A protein and the small-molecule ligand that binds it are described below.
Small molecule (SMILES): CC(=O)N[C@H]1[C@H](O[C@H]2[C@H](O)[C@@H](NC(C)=O)CO[C@@H]2CO)O[C@H](CO)[C@@H](O)[C@@H]1O

Sequence of chain 1.B:
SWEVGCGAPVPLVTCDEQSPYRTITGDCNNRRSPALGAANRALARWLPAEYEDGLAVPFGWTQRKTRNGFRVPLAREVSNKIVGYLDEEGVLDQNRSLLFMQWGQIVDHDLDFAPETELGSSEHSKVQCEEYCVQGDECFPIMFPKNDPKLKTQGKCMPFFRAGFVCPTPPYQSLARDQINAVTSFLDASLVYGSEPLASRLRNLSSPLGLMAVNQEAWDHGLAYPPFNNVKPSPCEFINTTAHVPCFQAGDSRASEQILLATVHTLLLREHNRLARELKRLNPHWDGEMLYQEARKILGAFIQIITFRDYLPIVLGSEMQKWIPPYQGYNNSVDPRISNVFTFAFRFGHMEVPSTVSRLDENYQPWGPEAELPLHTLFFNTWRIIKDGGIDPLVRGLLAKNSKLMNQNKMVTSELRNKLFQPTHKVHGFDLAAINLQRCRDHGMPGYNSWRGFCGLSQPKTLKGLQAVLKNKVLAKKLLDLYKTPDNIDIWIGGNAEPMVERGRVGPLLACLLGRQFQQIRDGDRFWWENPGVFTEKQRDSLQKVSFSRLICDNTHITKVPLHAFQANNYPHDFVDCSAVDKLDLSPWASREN

Binding-site contacts:
Ligand atom C1 contacts residue SER334 of chain 1.B at 3.3 Å.
Ligand atom O5 contacts residue SER334 of chain 1.B at 3.8 Å.
Ligand atom O7 contacts residue ASN332 of chain 1.B at 3.5 Å (h-bond).
Ligand atom C5 contacts residue VAL335 of chain 1.B at 4.3 Å (hydrophobic).
Ligand atom C2 contacts residue ASN332 of chain 1.B at 2.5 Å.
Ligand atom C5 contacts residue SER334 of chain 1.B at 3.8 Å.
Ligand atom O6 contacts residue VAL335 of chain 1.B at 4.2 Å.
Ligand atom C1 contacts residue ASN332 of chain 1.B at 1.3 Å.
Ligand atom C6 contacts residue SER334 of chain 1.B at 4.5 Å.
Ligand atom C4 contacts residue ASN332 of chain 1.B at 4.3 Å.
Ligand atom C2 contacts residue SER334 of chain 1.B at 4.5 Å.
Ligand atom C5 contacts residue ASN332 of chain 1.B at 3.5 Å.
Ligand atom C7 contacts residue ASN332 of chain 1.B at 3.7 Å.
Ligand atom C3 contacts residue ASN332 of chain 1.B at 3.8 Å.
Ligand atom O5 contacts residue VAL335 of chain 1.B at 3.3 Å.
Ligand atom N2 contacts residue ASN332 of chain 1.B at 2.9 Å (h-bond).
Ligand atom C6 contacts residue VAL335 of chain 1.B at 4.2 Å (hydrophobic).
Ligand atom C1 contacts residue VAL335 of chain 1.B at 3.9 Å (hydrophobic).
Ligand atom O5 contacts residue ASN332 of chain 1.B at 2.4 Å (h-bond).